Sequence of chain 5.C:
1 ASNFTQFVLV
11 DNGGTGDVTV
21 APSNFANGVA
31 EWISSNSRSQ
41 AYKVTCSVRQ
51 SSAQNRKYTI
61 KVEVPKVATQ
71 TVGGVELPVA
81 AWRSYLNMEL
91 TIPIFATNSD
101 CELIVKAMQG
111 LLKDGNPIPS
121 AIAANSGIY

The protein below binds the small molecule below.
Small molecule (SMILES): Nc1ccn([C@@H]2O[C@H](CO[P](=O)(O)O[C@H]3[C@@H](O)[C@H](n4ccc(N)nc4=O)O[C@@H]3CO[P](=O)(O)O[C@H]3[C@@H](O)[C@H](n4cnc5c(N)ncnc54)O[C@@H]3CO[P](=O)(O)O[C@H]3[C@@H](O)[C@H](n4ccc(N)nc4=O)O[C@@H]3CO[P](=O)(O)O[C@H]3[C@@H](O)[C@H](n4ccc(=O)[nH]c4=O)O[C@@H]3CO[P](=O)(O)O[C@H]3[C@@H](O)[C@H](n4cnc5c(N)ncnc54)O[C@@H]3CO[P](=O)(O)O[C@H]3[C@@H](O)[C@H](n4cnc5c(=O)nc(N)[nH]c54)O[C@@H]3CO[P](=O)(O)O[C@H]3[C@@H](O)[C@H](n4cnc5c(=O)nc(N)[nH]c54)O[C@@H]3CO)[C@@H](O)[C@H]2O)c(=O)n1

Binding-site contacts:
Ligand atom C3' contacts residue TYR85 of chain 5.C at 3.3 Å (hydrophobic).
Ligand atom N1 contacts residue THR59 of chain 5.C at 3.6 Å.
Ligand atom O2 contacts residue ASN87 of chain 5.C at 3.2 Å (h-bond).
Ligand atom C5 contacts residue VAL29 of chain 5.C at 3.7 Å (hydrophobic).
Ligand atom N3 contacts residue TYR85 of chain 5.C at 3.6 Å.
Ligand atom C6 contacts residue SER47 of chain 5.C at 3.8 Å.
Ligand atom C2' contacts residue GLU63 of chain 5.C at 3.5 Å.
Ligand atom C6 contacts residue THR59 of chain 5.C at 3.7 Å.
Ligand atom C2 contacts residue SER47 of chain 5.C at 3.0 Å.
Ligand atom C4 contacts residue LYS61 of chain 5.C at 3.9 Å.
Ligand atom C6 contacts residue THR45 of chain 5.C at 3.5 Å.
Ligand atom N1 contacts residue TYR85 of chain 5.C at 3.6 Å.
Ligand atom N6 contacts residue CYS46 of chain 5.C at 3.4 Å (h-bond).
Ligand atom N7 contacts residue THR45 of chain 5.C at 2.6 Å (h-bond).
Ligand atom C4 contacts residue TYR85 of chain 5.C at 3.5 Å (hydrophobic).
Ligand atom C2' contacts residue TYR85 of chain 5.C at 3.4 Å (hydrophobic).
Ligand atom C5' contacts residue TYR85 of chain 5.C at 3.1 Å (hydrophobic).
Ligand atom N6 contacts residue THR59 of chain 5.C at 2.9 Å (h-bond).
Ligand atom N6 contacts residue THR45 of chain 5.C at 2.9 Å (h-bond).
Ligand atom P contacts residue TYR85 of chain 5.C at 3.5 Å.
Ligand atom OP2 contacts residue TYR85 of chain 5.C at 2.5 Å (h-bond).
Ligand atom O2' contacts residue TYR85 of chain 5.C at 3.5 Å.
Ligand atom C5 contacts residue THR45 of chain 5.C at 3.3 Å.
Ligand atom OP2 contacts residue TYR85 of chain 5.C at 3.8 Å.
Ligand atom N1 contacts residue SER47 of chain 5.C at 2.7 Å (h-bond).
Ligand atom O4' contacts residue LYS61 of chain 5.C at 3.1 Å (salt-bridge).
Ligand atom N4 contacts residue TYR85 of chain 5.C at 3.8 Å.
Ligand atom O3' contacts residue TYR85 of chain 5.C at 3.6 Å.
Ligand atom OP2 contacts residue LYS43 of chain 5.C at 3.2 Å (salt-bridge).
Ligand atom N7 contacts residue LYS61 of chain 5.C at 3.6 Å.
Ligand atom C3' contacts residue GLU63 of chain 5.C at 3.8 Å.
Ligand atom O2' contacts residue GLU63 of chain 5.C at 3.0 Å (salt-bridge).
Ligand atom C2 contacts residue TYR85 of chain 5.C at 3.7 Å (hydrophobic).
Ligand atom N9 contacts residue LYS61 of chain 5.C at 3.7 Å.
Ligand atom O5' contacts residue TYR85 of chain 5.C at 3.9 Å.
Ligand atom C5 contacts residue TYR85 of chain 5.C at 3.5 Å (hydrophobic).
Ligand atom C4' contacts residue TYR85 of chain 5.C at 3.3 Å (hydrophobic).
Ligand atom C6 contacts residue VAL29 of chain 5.C at 3.9 Å (hydrophobic).
Ligand atom C6 contacts residue TYR85 of chain 5.C at 3.5 Å (hydrophobic).
Ligand atom C8 contacts residue THR45 of chain 5.C at 3.8 Å.